Sequence of chain 1.C:
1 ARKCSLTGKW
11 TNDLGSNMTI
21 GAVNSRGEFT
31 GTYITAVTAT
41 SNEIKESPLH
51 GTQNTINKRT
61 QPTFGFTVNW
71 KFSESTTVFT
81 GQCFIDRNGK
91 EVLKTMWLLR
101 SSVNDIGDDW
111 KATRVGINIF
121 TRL

Binding-site contacts:
Ligand atom C6 contacts residue PHE79 of chain 1.C at 3.8 Å (hydrophobic).
Ligand atom S1 contacts residue THR77 of chain 1.C at 3.3 Å (h-bond).
Ligand atom N2 contacts residue THR35 of chain 1.C at 3.8 Å.
Ligand atom C3 contacts residue LEU14 of chain 1.C at 3.5 Å (hydrophobic).
Ligand atom C9 contacts residue TRP70 of chain 1.C at 3.7 Å (hydrophobic).
Ligand atom C8 contacts residue TRP70 of chain 1.C at 3.7 Å (hydrophobic).
Ligand atom O12 contacts residue LEU99 of chain 1.C at 3.8 Å.
Ligand atom C7 contacts residue TRP70 of chain 1.C at 3.9 Å (hydrophobic).
Ligand atom O3 contacts residue TYR33 of chain 1.C at 2.9 Å (h-bond).
Ligand atom O3 contacts residue SER16 of chain 1.C at 2.6 Å (h-bond).
Ligand atom C2 contacts residue TRP110 of chain 1.A at 3.4 Å (hydrophobic).
Ligand atom C18 contacts residue TRP97 of chain 1.C at 3.7 Å (hydrophobic).
Ligand atom C11 contacts residue SER75 of chain 1.C at 3.9 Å.
Ligand atom C9 contacts residue PHE72 of chain 1.C at 3.6 Å (hydrophobic).
Ligand atom C3 contacts residue SER16 of chain 1.C at 3.7 Å.
Ligand atom S1 contacts residue TRP70 of chain 1.C at 3.8 Å.
Ligand atom C17 contacts residue VAL37 of chain 1.C at 3.5 Å (hydrophobic).
Ligand atom C18 contacts residue PHE79 of chain 1.C at 3.6 Å (hydrophobic).
Ligand atom O11 contacts residue THR40 of chain 1.C at 3.7 Å.
Ligand atom O12 contacts residue SER75 of chain 1.C at 2.7 Å (h-bond).
Ligand atom O3 contacts residue ASN12 of chain 1.C at 3.1 Å (h-bond).
Ligand atom O12 contacts residue THR40 of chain 1.C at 3.8 Å.
Ligand atom O11 contacts residue THR38 of chain 1.C at 2.9 Å (h-bond).
Ligand atom C17 contacts residue THR35 of chain 1.C at 2.6 Å.
Ligand atom C5 contacts residue TRP97 of chain 1.C at 3.7 Å (hydrophobic).
Ligand atom O12 contacts residue SER73 of chain 1.C at 3.5 Å (h-bond).
Ligand atom N1 contacts residue LEU14 of chain 1.C at 3.6 Å.
Ligand atom N1 contacts residue TYR33 of chain 1.C at 3.9 Å.
Ligand atom C7 contacts residue THR35 of chain 1.C at 3.8 Å.
Ligand atom O3 contacts residue LEU14 of chain 1.C at 3.6 Å.
Ligand atom C18 contacts residue ASN12 of chain 1.C at 3.6 Å.
Ligand atom C18 contacts residue TYR33 of chain 1.C at 3.5 Å (hydrophobic).
Ligand atom C6 contacts residue TRP97 of chain 1.C at 3.4 Å (hydrophobic).
Ligand atom C17 contacts residue SER16 of chain 1.C at 3.6 Å.
Ligand atom C3 contacts residue TYR33 of chain 1.C at 3.6 Å (hydrophobic).
Ligand atom C10 contacts residue TRP70 of chain 1.C at 3.8 Å (hydrophobic).
Ligand atom C18 contacts residue ASN118 of chain 1.C at 3.2 Å.
Ligand atom C4 contacts residue TRP110 of chain 1.A at 3.4 Å (hydrophobic).
Ligand atom O11 contacts residue ALA39 of chain 1.C at 3.0 Å (h-bond).
Ligand atom N2 contacts residue LEU14 of chain 1.C at 3.8 Å.

A protein and the small-molecule ligand that binds it are described below.
Small molecule (SMILES): CN1C(=O)N(C)[C@H]2CS[C@@H](CCCCC(=O)O)[C@H]21

Sequence of chain 1.A:
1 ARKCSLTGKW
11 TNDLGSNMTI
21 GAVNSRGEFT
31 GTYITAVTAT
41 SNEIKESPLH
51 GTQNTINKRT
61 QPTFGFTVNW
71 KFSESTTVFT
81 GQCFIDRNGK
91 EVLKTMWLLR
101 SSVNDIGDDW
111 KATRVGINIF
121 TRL